The small molecule below binds the protein below.
Small molecule (SMILES): CC(=O)N[C@H]1[C@H](O[C@H]2[C@H](O)[C@@H](NC(C)=O)CO[C@@H]2CO)O[C@H](CO)[C@@H](O[C@@H]2O[C@H](CO[C@H]3O[C@H](CO)[C@@H](O)[C@H](O)[C@@H]3O)[C@@H](O)[C@H](O[C@H]3O[C@H](CO)[C@@H](O)[C@H](O)[C@@H]3O)[C@@H]2O)[C@@H]1O

Sequence of chain 1.E:
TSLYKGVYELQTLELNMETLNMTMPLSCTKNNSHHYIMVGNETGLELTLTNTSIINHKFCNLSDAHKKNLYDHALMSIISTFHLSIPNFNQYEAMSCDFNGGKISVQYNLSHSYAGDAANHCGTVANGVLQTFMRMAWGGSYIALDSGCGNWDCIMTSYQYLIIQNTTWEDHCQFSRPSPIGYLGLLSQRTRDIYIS

Binding-site contacts:
Ligand atom C1 contacts residue SER234 of chain 1.E at 4.2 Å.
Ligand atom N2 contacts residue ASN106 of chain 1.F at 2.9 Å (h-bond).
Ligand atom C6 contacts residue GLY132 of chain 1.F at 3.7 Å.
Ligand atom C3 contacts residue ASN106 of chain 1.F at 3.8 Å.
Ligand atom C3 contacts residue PHE233 of chain 1.E at 3.9 Å (hydrophobic).
Ligand atom C3 contacts residue SER234 of chain 1.E at 4.0 Å.
Ligand atom C5 contacts residue TYR134 of chain 1.F at 3.6 Å (hydrophobic).
Ligand atom C5 contacts residue ASN106 of chain 1.F at 3.5 Å.
Ligand atom C7 contacts residue SER108 of chain 1.F at 4.1 Å.
Ligand atom C8 contacts residue ARG235 of chain 1.E at 3.2 Å.
Ligand atom O7 contacts residue ASN106 of chain 1.F at 2.6 Å (h-bond).
Ligand atom O5 contacts residue VAL129 of chain 1.F at 3.9 Å.
Ligand atom O4 contacts residue SER234 of chain 1.E at 4.0 Å.
Ligand atom O4 contacts residue CYS231 of chain 1.E at 3.5 Å (h-bond).
Ligand atom C7 contacts residue ASN106 of chain 1.F at 3.5 Å.
Ligand atom C6 contacts residue SER234 of chain 1.E at 3.8 Å.
Ligand atom O5 contacts residue SER234 of chain 1.E at 4.2 Å.
Ligand atom C1 contacts residue PHE233 of chain 1.E at 4.2 Å (hydrophobic).
Ligand atom C6 contacts residue TYR134 of chain 1.F at 3.9 Å (hydrophobic).
Ligand atom C5 contacts residue CYS231 of chain 1.E at 4.2 Å (hydrophobic).
Ligand atom O6 contacts residue GLY132 of chain 1.F at 3.2 Å (h-bond).
Ligand atom C6 contacts residue CYS231 of chain 1.E at 3.3 Å (hydrophobic).
Ligand atom O6 contacts residue ARG235 of chain 1.E at 2.8 Å (salt-bridge).
Ligand atom O2 contacts residue PHE233 of chain 1.E at 3.7 Å.
Ligand atom O5 contacts residue TYR134 of chain 1.F at 3.7 Å.
Ligand atom C6 contacts residue ARG235 of chain 1.E at 3.4 Å.
Ligand atom O5 contacts residue ASN106 of chain 1.F at 2.4 Å (h-bond).
Ligand atom O3 contacts residue SER234 of chain 1.E at 3.2 Å.
Ligand atom O4 contacts residue PHE233 of chain 1.E at 4.2 Å.
Ligand atom C2 contacts residue ASN106 of chain 1.F at 2.6 Å.
Ligand atom C1 contacts residue ASN106 of chain 1.F at 1.4 Å.
Ligand atom N2 contacts residue SER108 of chain 1.F at 3.6 Å.
Ligand atom N2 contacts residue PHE233 of chain 1.E at 4.2 Å.
Ligand atom O6 contacts residue SER234 of chain 1.E at 3.6 Å.
Ligand atom C5 contacts residue SER234 of chain 1.E at 3.7 Å.
Ligand atom O6 contacts residue CYS231 of chain 1.E at 4.0 Å.
Ligand atom C1 contacts residue TYR134 of chain 1.F at 3.4 Å (hydrophobic).
Ligand atom O4 contacts residue GLN232 of chain 1.E at 3.6 Å.
Ligand atom O3 contacts residue ARG235 of chain 1.E at 3.2 Å (salt-bridge).
Ligand atom C5 contacts residue ARG235 of chain 1.E at 4.2 Å.

Sequence of chain 1.F:
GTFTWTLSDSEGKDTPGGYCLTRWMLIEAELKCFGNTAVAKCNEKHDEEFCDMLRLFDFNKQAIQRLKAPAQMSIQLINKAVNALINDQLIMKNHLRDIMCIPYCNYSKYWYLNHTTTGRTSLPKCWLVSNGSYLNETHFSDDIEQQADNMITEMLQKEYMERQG